Binding-site contacts:
Ligand atom C4 contacts residue NAG2 of chain 1.S at 4.5 Å.
Ligand atom C5 contacts residue ASN361 of chain 1.A at 3.6 Å.
Ligand atom O7 contacts residue NAG2 of chain 1.S at 3.4 Å.
Ligand atom O6 contacts residue ASN361 of chain 1.A at 4.4 Å.
Ligand atom C7 contacts residue NAG2 of chain 1.S at 4.3 Å.
Ligand atom O3 contacts residue NAG2 of chain 1.S at 3.8 Å.
Ligand atom C7 contacts residue ASN361 of chain 1.A at 4.1 Å.
Ligand atom C2 contacts residue ASN361 of chain 1.A at 2.5 Å.
Ligand atom N2 contacts residue ASN361 of chain 1.A at 3.0 Å (h-bond).
Ligand atom C1 contacts residue ASN361 of chain 1.A at 1.4 Å.
Ligand atom C2 contacts residue NAG2 of chain 1.S at 4.0 Å.
Ligand atom O5 contacts residue ASN361 of chain 1.A at 2.3 Å (h-bond).
Ligand atom C3 contacts residue NAG2 of chain 1.S at 4.3 Å.
Ligand atom C3 contacts residue ASN361 of chain 1.A at 3.8 Å.
Ligand atom C4 contacts residue ASN361 of chain 1.A at 4.2 Å.

A protein and the small-molecule ligand that binds it are described below.
Small molecule (SMILES): CC(=O)N[C@@H]1[C@@H](O)[C@H](O)[C@@H](CO)O[C@H]1O

Sequence of chain 1.A:
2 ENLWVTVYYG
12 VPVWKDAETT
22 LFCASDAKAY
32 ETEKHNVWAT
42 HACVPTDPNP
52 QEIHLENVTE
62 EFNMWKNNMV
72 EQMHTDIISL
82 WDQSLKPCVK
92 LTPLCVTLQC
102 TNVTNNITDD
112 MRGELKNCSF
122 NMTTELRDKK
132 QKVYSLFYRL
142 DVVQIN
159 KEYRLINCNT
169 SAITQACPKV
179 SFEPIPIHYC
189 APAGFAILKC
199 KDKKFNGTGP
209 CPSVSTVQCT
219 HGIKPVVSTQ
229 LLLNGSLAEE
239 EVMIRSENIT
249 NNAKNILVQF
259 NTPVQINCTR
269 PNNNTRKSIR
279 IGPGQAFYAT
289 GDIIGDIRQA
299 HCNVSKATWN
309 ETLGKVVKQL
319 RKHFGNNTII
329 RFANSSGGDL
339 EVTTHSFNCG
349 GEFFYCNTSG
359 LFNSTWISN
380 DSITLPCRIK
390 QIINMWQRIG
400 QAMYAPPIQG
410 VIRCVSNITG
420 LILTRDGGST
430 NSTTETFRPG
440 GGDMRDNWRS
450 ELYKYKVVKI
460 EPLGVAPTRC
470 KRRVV